A small-molecule ligand and the protein it binds are described below.
Small molecule (SMILES): O=C(OC1C[C@H]2CC[C@@H](C1)N2CCc1ccccc1)c1ccccc1

Sequence of chain 1.C:
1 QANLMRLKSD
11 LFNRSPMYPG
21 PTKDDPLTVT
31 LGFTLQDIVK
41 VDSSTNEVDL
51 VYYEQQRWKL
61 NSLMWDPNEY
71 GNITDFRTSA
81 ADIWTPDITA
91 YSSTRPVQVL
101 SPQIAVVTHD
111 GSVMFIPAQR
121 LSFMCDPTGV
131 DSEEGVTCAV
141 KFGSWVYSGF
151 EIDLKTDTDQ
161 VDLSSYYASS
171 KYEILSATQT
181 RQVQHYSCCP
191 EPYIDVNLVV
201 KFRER

Sequence of chain 1.D:
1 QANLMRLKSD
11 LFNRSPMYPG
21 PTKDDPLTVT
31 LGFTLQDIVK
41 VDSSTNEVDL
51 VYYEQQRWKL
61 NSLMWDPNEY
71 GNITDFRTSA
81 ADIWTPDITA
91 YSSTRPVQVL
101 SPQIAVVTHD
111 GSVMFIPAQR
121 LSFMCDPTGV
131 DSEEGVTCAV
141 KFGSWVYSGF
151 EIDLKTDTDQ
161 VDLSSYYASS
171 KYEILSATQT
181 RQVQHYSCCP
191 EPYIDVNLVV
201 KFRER

Binding-site contacts:
Ligand atom C20 contacts residue TYR91 of chain 1.C at 3.6 Å (hydrophobic).
Ligand atom C11 contacts residue TRP145 of chain 1.C at 3.6 Å (hydrophobic).
Ligand atom C14 contacts residue CYS188 of chain 1.C at 3.8 Å (hydrophobic).
Ligand atom C18 contacts residue SER144 of chain 1.C at 3.7 Å.
Ligand atom C2 contacts residue CYS189 of chain 1.C at 3.7 Å (hydrophobic).
Ligand atom C4 contacts residue GLN55 of chain 1.D at 3.8 Å.
Ligand atom C17 contacts residue SER144 of chain 1.C at 3.6 Å.
Ligand atom C19 contacts residue GLY143 of chain 1.C at 3.5 Å.
Ligand atom C1 contacts residue CYS188 of chain 1.C at 3.9 Å (hydrophobic).
Ligand atom C10 contacts residue TRP145 of chain 1.C at 3.8 Å (hydrophobic).
Ligand atom C21 contacts residue TYR91 of chain 1.C at 3.9 Å (hydrophobic).
Ligand atom C15 contacts residue TRP145 of chain 1.C at 3.8 Å (hydrophobic).
Ligand atom C20 contacts residue LYS141 of chain 1.C at 3.6 Å.
Ligand atom C9 contacts residue TRP145 of chain 1.C at 3.4 Å (hydrophobic).
Ligand atom C21 contacts residue TYR186 of chain 1.C at 3.1 Å (hydrophobic).
Ligand atom C19 contacts residue THR89 of chain 1.C at 3.4 Å.
Ligand atom C1 contacts residue CYS189 of chain 1.C at 3.5 Å (hydrophobic).
Ligand atom C5 contacts residue GLN55 of chain 1.D at 3.6 Å.
Ligand atom N contacts residue TRP145 of chain 1.C at 3.0 Å (h-bond).
Ligand atom C22 contacts residue TYR186 of chain 1.C at 3.2 Å (hydrophobic).
Ligand atom C9 contacts residue TYR193 of chain 1.C at 3.4 Å (hydrophobic).
Ligand atom O2 contacts residue ILE116 of chain 1.D at 3.6 Å.
Ligand atom C2 contacts residue ILE116 of chain 1.D at 3.5 Å (hydrophobic).
Ligand atom C21 contacts residue ASP195 of chain 1.C at 3.7 Å.
Ligand atom C16 contacts residue SER144 of chain 1.C at 3.0 Å.
Ligand atom C5 contacts residue CYS188 of chain 1.C at 3.8 Å (hydrophobic).
Ligand atom C7 contacts residue ILE116 of chain 1.D at 3.8 Å (hydrophobic).
Ligand atom C18 contacts residue GLY143 of chain 1.C at 3.5 Å.
Ligand atom O2 contacts residue CYS189 of chain 1.C at 3.4 Å (h-bond).
Ligand atom C1 contacts residue ILE116 of chain 1.D at 3.5 Å (hydrophobic).
Ligand atom C13 contacts residue TYR53 of chain 1.D at 3.7 Å (hydrophobic).
Ligand atom C6 contacts residue CYS188 of chain 1.C at 3.5 Å (hydrophobic).
Ligand atom C19 contacts residue TYR91 of chain 1.C at 3.8 Å (hydrophobic).
Ligand atom C2 contacts residue CYS188 of chain 1.C at 3.7 Å (hydrophobic).
Ligand atom C16 contacts residue TRP145 of chain 1.C at 3.5 Å (hydrophobic).
Ligand atom C3 contacts residue ILE116 of chain 1.D at 3.6 Å (hydrophobic).
Ligand atom C7 contacts residue CYS188 of chain 1.C at 3.5 Å (hydrophobic).
Ligand atom O1 contacts residue ILE116 of chain 1.D at 3.8 Å.
Ligand atom C8 contacts residue TRP145 of chain 1.C at 3.5 Å (hydrophobic).
Ligand atom C12 contacts residue TRP145 of chain 1.C at 3.1 Å (hydrophobic).